A small-molecule ligand and the protein it binds are described below.
Small molecule (SMILES): CC1=Nc2nc(N[C@H](CC#N)c3cccc(Cl)c3)nn2C(=O)C1

Binding-site contacts:
Ligand atom C14 contacts residue HIS138 of chain 1.A at 3.8 Å.
Ligand atom C17 contacts residue PHE70 of chain 3.A at 3.7 Å (hydrophobic).
Ligand atom C18 contacts residue ALA37 of chain 3.A at 3.5 Å (hydrophobic).
Ligand atom N9 contacts residue LEU73 of chain 3.A at 3.6 Å.
Ligand atom C19 contacts residue THR10 of chain 3.A at 3.7 Å.
Ligand atom C15 contacts residue SER39 of chain 3.A at 3.8 Å.
Ligand atom N6 contacts residue LEU73 of chain 3.A at 3.7 Å.
Ligand atom C1 contacts residue LEU102 of chain 3.A at 3.7 Å (hydrophobic).
Ligand atom C20 contacts residue ALA37 of chain 3.A at 3.7 Å (hydrophobic).
Ligand atom C2 contacts residue LEU102 of chain 3.A at 3.7 Å (hydrophobic).
Ligand atom C16 contacts residue ALA37 of chain 3.A at 3.7 Å (hydrophobic).
Ligand atom C10 contacts residue MET105 of chain 3.A at 3.5 Å (hydrophobic).
Ligand atom CL contacts residue MET74 of chain 3.A at 3.8 Å.
Ligand atom N7 contacts residue HIS138 of chain 1.A at 3.8 Å.
Ligand atom N4 contacts residue MET74 of chain 3.A at 3.8 Å.
Ligand atom C10 contacts residue VAL135 of chain 1.A at 3.7 Å (hydrophobic).
Ligand atom C8 contacts residue MET74 of chain 3.A at 3.8 Å (hydrophobic).
Ligand atom C8 contacts residue HIS138 of chain 1.A at 3.9 Å.
Ligand atom C10 contacts residue ASN106 of chain 3.A at 3.7 Å.
Ligand atom C19 contacts residue ALA37 of chain 3.A at 3.5 Å (hydrophobic).
Ligand atom O11 contacts residue GLU134 of chain 1.A at 3.6 Å.
Ligand atom N12 contacts residue ASP72 of chain 3.A at 3.0 Å (salt-bridge).
Ligand atom N6 contacts residue MET74 of chain 3.A at 3.8 Å.
Ligand atom C17 contacts residue ALA37 of chain 3.A at 3.6 Å (hydrophobic).
Ligand atom C15 contacts residue ALA37 of chain 3.A at 3.8 Å (hydrophobic).
Ligand atom N23 contacts residue SER39 of chain 3.A at 2.8 Å (h-bond).
Ligand atom CL contacts residue GLY9 of chain 3.A at 3.5 Å.
Ligand atom N23 contacts residue ALA38 of chain 3.A at 3.4 Å (h-bond).
Ligand atom C14 contacts residue PHE70 of chain 3.A at 3.8 Å (hydrophobic).
Ligand atom C15 contacts residue PHE70 of chain 3.A at 3.8 Å (hydrophobic).
Ligand atom C13 contacts residue ASP72 of chain 3.A at 3.8 Å.
Ligand atom N9 contacts residue MET74 of chain 3.A at 2.9 Å (h-bond).
Ligand atom C5 contacts residue MET74 of chain 3.A at 3.5 Å (hydrophobic).
Ligand atom C15 contacts residue SER71 of chain 3.A at 3.8 Å.
Ligand atom C14 contacts residue SER71 of chain 3.A at 3.5 Å.
Ligand atom C14 contacts residue ASP72 of chain 3.A at 3.2 Å.
Ligand atom C20 contacts residue SER39 of chain 3.A at 3.9 Å.
Ligand atom C10 contacts residue LEU102 of chain 3.A at 3.7 Å (hydrophobic).
Ligand atom C13 contacts residue HIS138 of chain 1.A at 3.6 Å.
Ligand atom C21 contacts residue ALA37 of chain 3.A at 3.7 Å (hydrophobic).

Sequence of chain 3.A:
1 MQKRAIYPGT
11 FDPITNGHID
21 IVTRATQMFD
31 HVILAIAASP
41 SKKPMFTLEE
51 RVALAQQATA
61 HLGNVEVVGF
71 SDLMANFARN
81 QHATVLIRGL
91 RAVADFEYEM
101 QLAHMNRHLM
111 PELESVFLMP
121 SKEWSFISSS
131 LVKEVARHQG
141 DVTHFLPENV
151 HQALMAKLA

Sequence of chain 1.A:
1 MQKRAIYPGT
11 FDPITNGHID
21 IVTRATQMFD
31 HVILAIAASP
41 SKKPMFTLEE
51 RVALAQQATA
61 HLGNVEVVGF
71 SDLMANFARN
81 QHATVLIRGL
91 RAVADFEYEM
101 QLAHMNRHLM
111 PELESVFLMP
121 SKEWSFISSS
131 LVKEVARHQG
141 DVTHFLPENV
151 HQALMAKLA